A protein and the small-molecule ligand that binds it are described below.
Small molecule (SMILES): Nc1ncnc2c1ncn2[C@@H]1O[C@H](COP(=O)(O)OP(=O)(O)OP(O)(O)=S)[C@@H](O)[C@H]1O

Sequence of chain 1.K:
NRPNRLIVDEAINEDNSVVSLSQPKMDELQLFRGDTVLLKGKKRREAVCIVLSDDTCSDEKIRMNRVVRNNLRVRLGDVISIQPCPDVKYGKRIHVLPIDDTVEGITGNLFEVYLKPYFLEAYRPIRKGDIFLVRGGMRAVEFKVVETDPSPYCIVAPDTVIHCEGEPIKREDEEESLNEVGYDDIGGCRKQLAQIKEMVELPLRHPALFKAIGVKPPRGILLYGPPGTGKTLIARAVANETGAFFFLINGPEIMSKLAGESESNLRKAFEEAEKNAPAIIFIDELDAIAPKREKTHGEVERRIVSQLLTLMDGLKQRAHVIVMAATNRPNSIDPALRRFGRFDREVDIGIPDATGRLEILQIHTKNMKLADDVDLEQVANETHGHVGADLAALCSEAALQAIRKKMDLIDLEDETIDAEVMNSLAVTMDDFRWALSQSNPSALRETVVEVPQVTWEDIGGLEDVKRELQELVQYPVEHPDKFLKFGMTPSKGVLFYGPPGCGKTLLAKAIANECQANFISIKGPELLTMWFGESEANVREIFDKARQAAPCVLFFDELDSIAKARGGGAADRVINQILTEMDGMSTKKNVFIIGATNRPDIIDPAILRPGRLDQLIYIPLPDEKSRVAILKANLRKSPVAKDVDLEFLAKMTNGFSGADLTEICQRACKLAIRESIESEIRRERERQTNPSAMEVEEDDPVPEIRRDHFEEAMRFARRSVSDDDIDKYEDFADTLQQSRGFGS

Sequence of chain 1.J:
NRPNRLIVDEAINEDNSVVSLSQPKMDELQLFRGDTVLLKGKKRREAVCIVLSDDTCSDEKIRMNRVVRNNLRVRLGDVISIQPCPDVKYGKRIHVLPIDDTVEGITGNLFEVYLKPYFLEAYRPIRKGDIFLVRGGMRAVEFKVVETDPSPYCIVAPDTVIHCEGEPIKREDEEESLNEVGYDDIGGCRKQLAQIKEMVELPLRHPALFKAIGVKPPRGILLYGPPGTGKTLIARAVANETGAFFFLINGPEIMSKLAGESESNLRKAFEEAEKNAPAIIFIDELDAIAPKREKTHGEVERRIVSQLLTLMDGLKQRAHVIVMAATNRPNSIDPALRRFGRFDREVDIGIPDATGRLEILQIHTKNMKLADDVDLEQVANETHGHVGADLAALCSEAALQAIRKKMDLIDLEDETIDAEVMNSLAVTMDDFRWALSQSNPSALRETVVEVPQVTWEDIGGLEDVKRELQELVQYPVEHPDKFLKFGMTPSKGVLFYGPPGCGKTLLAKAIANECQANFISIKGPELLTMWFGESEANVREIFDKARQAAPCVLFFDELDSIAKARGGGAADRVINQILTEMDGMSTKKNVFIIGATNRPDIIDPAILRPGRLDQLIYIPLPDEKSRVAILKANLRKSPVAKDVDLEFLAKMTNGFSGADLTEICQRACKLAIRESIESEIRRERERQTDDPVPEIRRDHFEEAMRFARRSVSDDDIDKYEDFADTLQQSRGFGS

Binding-site contacts:
Ligand atom C6 contacts residue ILE379 of chain 1.J at 3.7 Å (hydrophobic).
Ligand atom O2G contacts residue PRO246 of chain 1.J at 3.6 Å.
Ligand atom O3G contacts residue MG1 of chain 1.YA at 2.7 Å.
Ligand atom O3B contacts residue GLY247 of chain 1.J at 3.1 Å (h-bond).
Ligand atom N7 contacts residue GLY249 of chain 1.J at 3.1 Å.
Ligand atom O2B contacts residue THR251 of chain 1.J at 2.5 Å (h-bond).
Ligand atom C2 contacts residue ASP204 of chain 1.J at 3.4 Å.
Ligand atom O1B contacts residue LYS250 of chain 1.J at 2.8 Å (salt-bridge).
Ligand atom O2G contacts residue ASN347 of chain 1.J at 3.7 Å.
Ligand atom C2 contacts residue ILE379 of chain 1.J at 3.5 Å (hydrophobic).
Ligand atom N3 contacts residue HIS383 of chain 1.J at 3.1 Å.
Ligand atom C8 contacts residue GLY407 of chain 1.J at 3.7 Å.
Ligand atom S1G contacts residue ASP303 of chain 1.J at 3.3 Å (salt-bridge).
Ligand atom O1B contacts residue GLY247 of chain 1.J at 3.6 Å (h-bond).
Ligand atom N7 contacts residue THR248 of chain 1.J at 2.9 Å (h-bond).
Ligand atom C8 contacts residue THR248 of chain 1.J at 3.6 Å.
Ligand atom O2B contacts residue MG1 of chain 1.YA at 3.1 Å.
Ligand atom N6 contacts residue ILE379 of chain 1.J at 3.6 Å.
Ligand atom N7 contacts residue GLY247 of chain 1.J at 3.4 Å (h-bond).
Ligand atom N6 contacts residue GLY206 of chain 1.J at 3.1 Å (h-bond).
Ligand atom C5 contacts residue THR248 of chain 1.J at 3.7 Å.
Ligand atom C8 contacts residue GLY247 of chain 1.J at 3.0 Å.
Ligand atom C8 contacts residue ALA408 of chain 1.J at 3.8 Å (hydrophobic).
Ligand atom O1A contacts residue THR251 of chain 1.J at 3.3 Å.
Ligand atom O2A contacts residue MG1 of chain 1.YA at 2.8 Å.
Ligand atom O1B contacts residue GLY249 of chain 1.J at 3.0 Å (h-bond).
Ligand atom O1A contacts residue LEU252 of chain 1.J at 2.9 Å (h-bond).
Ligand atom N6 contacts residue THR248 of chain 1.J at 3.4 Å (h-bond).
Ligand atom O1A contacts residue GLY249 of chain 1.J at 3.8 Å.
Ligand atom N7 contacts residue GLY407 of chain 1.J at 3.6 Å.
Ligand atom O2' contacts residue HIS383 of chain 1.J at 2.7 Å (h-bond).
Ligand atom N9 contacts residue GLY407 of chain 1.J at 3.7 Å.
Ligand atom C8 contacts residue GLY249 of chain 1.J at 3.4 Å.
Ligand atom C2 contacts residue HIS383 of chain 1.J at 3.6 Å.
Ligand atom O1B contacts residue THR248 of chain 1.J at 3.6 Å (h-bond).
Ligand atom O3A contacts residue GLY247 of chain 1.J at 3.6 Å.
Ligand atom N1 contacts residue GLY206 of chain 1.J at 3.5 Å (h-bond).
Ligand atom N1 contacts residue ILE379 of chain 1.J at 3.7 Å.
Ligand atom S1G contacts residue LYS250 of chain 1.J at 3.5 Å (salt-bridge).
Ligand atom O4' contacts residue ALA408 of chain 1.J at 3.6 Å.